Sequence of chain 20.A:
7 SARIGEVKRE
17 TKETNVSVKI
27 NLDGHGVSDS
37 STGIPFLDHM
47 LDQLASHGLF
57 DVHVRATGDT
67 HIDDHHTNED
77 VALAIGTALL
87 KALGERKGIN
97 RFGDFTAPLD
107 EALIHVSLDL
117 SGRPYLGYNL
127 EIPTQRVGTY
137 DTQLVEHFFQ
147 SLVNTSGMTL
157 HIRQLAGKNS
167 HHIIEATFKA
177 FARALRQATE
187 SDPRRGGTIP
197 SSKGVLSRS

Binding-site contacts:
Ligand atom O10 contacts residue ARG97 of chain 9.A at 2.8 Å (salt-bridge).
Ligand atom O13 contacts residue GLU171 of chain 7.A at 3.2 Å (salt-bridge).
Ligand atom C3 contacts residue MN1 of chain 9.B at 3.2 Å.
Ligand atom N1 contacts residue HIS72 of chain 20.A at 3.1 Å (h-bond).
Ligand atom C5 contacts residue MN1 of chain 9.B at 3.3 Å.
Ligand atom C7 contacts residue GLU19 of chain 20.A at 3.5 Å.
Ligand atom P9 contacts residue SER197 of chain 9.A at 3.7 Å.
Ligand atom N4 contacts residue MN1 of chain 9.B at 2.2 Å.
Ligand atom O12 contacts residue ARG119 of chain 9.A at 2.8 Å (salt-bridge).
Ligand atom N1 contacts residue GLU171 of chain 7.A at 3.3 Å (salt-bridge).
Ligand atom C6 contacts residue GLU19 of chain 20.A at 3.5 Å.
Ligand atom C5 contacts residue HIS71 of chain 20.A at 3.2 Å.
Ligand atom C7 contacts residue GLU171 of chain 7.A at 3.1 Å.
Ligand atom O11 contacts residue ARG119 of chain 9.A at 3.0 Å (salt-bridge).
Ligand atom C3 contacts residue GLU75 of chain 20.A at 3.2 Å.
Ligand atom P9 contacts residue ARG97 of chain 9.A at 3.7 Å.
Ligand atom C5 contacts residue HIS72 of chain 20.A at 3.8 Å.
Ligand atom O13 contacts residue MN1 of chain 9.C at 2.3 Å.
Ligand atom N2 contacts residue HIS72 of chain 20.A at 3.7 Å.
Ligand atom O13 contacts residue GLU19 of chain 20.A at 2.8 Å (salt-bridge).
Ligand atom N4 contacts residue HIS168 of chain 7.A at 3.4 Å (h-bond).
Ligand atom C7 contacts residue MN1 of chain 9.C at 3.3 Å.
Ligand atom O12 contacts residue LYS199 of chain 9.A at 2.7 Å (salt-bridge).
Ligand atom C5 contacts residue HIS168 of chain 7.A at 3.8 Å.
Ligand atom O13 contacts residue HIS45 of chain 7.A at 3.1 Å (h-bond).
Ligand atom O13 contacts residue HIS72 of chain 20.A at 3.2 Å (h-bond).
Ligand atom C5 contacts residue HIS167 of chain 7.A at 3.4 Å.
Ligand atom C6 contacts residue MN1 of chain 9.C at 3.7 Å.
Ligand atom C8 contacts residue GLU171 of chain 7.A at 3.6 Å.
Ligand atom O11 contacts residue ARG97 of chain 9.A at 2.9 Å (salt-bridge).
Ligand atom N4 contacts residue GLU75 of chain 20.A at 3.0 Å (salt-bridge).
Ligand atom C8 contacts residue SER198 of chain 9.A at 3.8 Å.
Ligand atom N1 contacts residue HIS167 of chain 7.A at 3.3 Å (h-bond).
Ligand atom N4 contacts residue HIS71 of chain 20.A at 3.0 Å (h-bond).
Ligand atom C5 contacts residue MN1 of chain 9.C at 3.3 Å.
Ligand atom N2 contacts residue MN1 of chain 9.C at 3.4 Å.
Ligand atom O10 contacts residue SER197 of chain 9.A at 2.6 Å (h-bond).
Ligand atom O11 contacts residue LYS175 of chain 7.A at 2.7 Å (salt-bridge).
Ligand atom N1 contacts residue MN1 of chain 9.C at 2.3 Å.
Ligand atom C8 contacts residue GLU19 of chain 20.A at 3.6 Å.

The protein below binds the small molecule below.
Small molecule (SMILES): O=P(O)(O)C[C@H](O)Cn1cncn1

Sequence of chain 7.A:
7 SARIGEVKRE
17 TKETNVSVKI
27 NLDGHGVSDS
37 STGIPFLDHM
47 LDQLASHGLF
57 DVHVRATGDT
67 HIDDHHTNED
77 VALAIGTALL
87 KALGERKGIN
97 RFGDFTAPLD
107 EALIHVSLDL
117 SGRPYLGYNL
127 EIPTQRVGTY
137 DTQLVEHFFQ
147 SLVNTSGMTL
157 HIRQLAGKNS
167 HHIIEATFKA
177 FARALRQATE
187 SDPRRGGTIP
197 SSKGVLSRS

Sequence of chain 9.A:
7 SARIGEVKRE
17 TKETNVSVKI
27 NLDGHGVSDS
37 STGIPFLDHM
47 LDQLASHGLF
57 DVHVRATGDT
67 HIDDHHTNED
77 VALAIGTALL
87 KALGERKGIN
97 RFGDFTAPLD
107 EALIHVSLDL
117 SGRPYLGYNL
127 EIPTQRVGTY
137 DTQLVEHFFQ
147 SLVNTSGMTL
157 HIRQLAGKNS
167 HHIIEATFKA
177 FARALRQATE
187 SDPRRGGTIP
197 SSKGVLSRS